The small molecule below binds the protein below.
Small molecule (SMILES): CC(=O)C(=O)O

Sequence of chain 1.A:
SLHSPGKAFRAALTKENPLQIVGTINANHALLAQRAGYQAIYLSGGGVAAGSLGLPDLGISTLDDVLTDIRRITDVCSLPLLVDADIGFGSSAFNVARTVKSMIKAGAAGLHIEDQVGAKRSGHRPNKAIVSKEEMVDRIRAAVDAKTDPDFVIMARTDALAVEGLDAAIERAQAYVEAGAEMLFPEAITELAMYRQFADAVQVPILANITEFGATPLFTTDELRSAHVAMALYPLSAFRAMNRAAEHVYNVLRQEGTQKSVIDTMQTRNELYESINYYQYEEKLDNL

Binding-site contacts:
Ligand atom C contacts residue TYR42 of chain 1.A at 3.5 Å (hydrophobic).
Ligand atom CB contacts residue PHE185 of chain 1.A at 4.2 Å (hydrophobic).
Ligand atom O3 contacts residue ARG157 of chain 1.A at 2.7 Å (salt-bridge).
Ligand atom O contacts residue TYR42 of chain 1.A at 4.2 Å.
Ligand atom OXT contacts residue MG1 of chain 1.E at 4.2 Å.
Ligand atom O3 contacts residue MG1 of chain 1.E at 2.2 Å.
Ligand atom O contacts residue SIN1 of chain 1.G at 3.8 Å.
Ligand atom O contacts residue ASP84 of chain 1.A at 2.9 Å (salt-bridge).
Ligand atom OXT contacts residue SER44 of chain 1.A at 2.5 Å (h-bond).
Ligand atom CA contacts residue ARG157 of chain 1.A at 3.7 Å.
Ligand atom CB contacts residue ASN209 of chain 1.A at 3.7 Å.
Ligand atom CB contacts residue TYR42 of chain 1.A at 3.3 Å (hydrophobic).
Ligand atom OXT contacts residue PRO235 of chain 1.A at 3.3 Å.
Ligand atom O3 contacts residue SIN1 of chain 1.G at 3.4 Å (h-bond).
Ligand atom C contacts residue ASP84 of chain 1.A at 3.4 Å.
Ligand atom O contacts residue SER44 of chain 1.A at 3.3 Å (h-bond).
Ligand atom C contacts residue GLY46 of chain 1.A at 3.9 Å.
Ligand atom CA contacts residue SIN1 of chain 1.G at 3.7 Å.
Ligand atom C contacts residue SIN1 of chain 1.G at 3.7 Å.
Ligand atom O contacts residue GLY46 of chain 1.A at 2.8 Å (h-bond).
Ligand atom OXT contacts residue SIN1 of chain 1.G at 3.9 Å.
Ligand atom CB contacts residue ARG157 of chain 1.A at 4.1 Å.
Ligand atom CA contacts residue MG1 of chain 1.E at 3.0 Å.
Ligand atom O contacts residue MG1 of chain 1.E at 2.2 Å.
Ligand atom C contacts residue MG1 of chain 1.E at 3.0 Å.
Ligand atom O3 contacts residue TYR42 of chain 1.A at 3.6 Å.
Ligand atom OXT contacts residue GLY45 of chain 1.A at 4.1 Å.
Ligand atom O contacts residue GLY45 of chain 1.A at 3.3 Å (h-bond).
Ligand atom CB contacts residue PRO235 of chain 1.A at 3.9 Å (hydrophobic).
Ligand atom CB contacts residue SIN1 of chain 1.G at 4.0 Å.
Ligand atom CB contacts residue LEU233 of chain 1.A at 4.2 Å (hydrophobic).
Ligand atom O3 contacts residue HIS112 of chain 1.A at 4.1 Å.
Ligand atom O3 contacts residue ASP84 of chain 1.A at 3.1 Å (salt-bridge).
Ligand atom CA contacts residue TYR42 of chain 1.A at 3.2 Å (hydrophobic).
Ligand atom CA contacts residue ASP84 of chain 1.A at 3.5 Å.
Ligand atom C contacts residue GLY45 of chain 1.A at 3.9 Å.
Ligand atom O contacts residue ASP57 of chain 1.A at 4.0 Å.
Ligand atom OXT contacts residue TYR42 of chain 1.A at 3.6 Å.
Ligand atom OXT contacts residue GLY46 of chain 1.A at 4.2 Å.
Ligand atom C contacts residue SER44 of chain 1.A at 3.2 Å.